Binding-site contacts:
Ligand atom O79 contacts residue ILE291 of chain 1.C at 4.1 Å.
Ligand atom O09 contacts residue VAL347 of chain 1.C at 3.9 Å.
Ligand atom C20 contacts residue ILE291 of chain 1.C at 3.9 Å (hydrophobic).
Ligand atom C21 contacts residue PHE294 of chain 1.C at 3.5 Å (hydrophobic).
Ligand atom C80 contacts residue MET351 of chain 1.C at 4.0 Å (hydrophobic).
Ligand atom C03 contacts residue VAL347 of chain 1.C at 4.0 Å (hydrophobic).
Ligand atom C22 contacts residue PHE294 of chain 1.C at 3.8 Å (hydrophobic).
Ligand atom C01 contacts residue LEU343 of chain 1.C at 3.3 Å (hydrophobic).
Ligand atom O79 contacts residue HIS292 of chain 1.C at 4.1 Å.
Ligand atom C22 contacts residue ILE291 of chain 1.C at 3.8 Å (hydrophobic).
Ligand atom C01 contacts residue VAL340 of chain 1.C at 3.0 Å (hydrophobic).
Ligand atom C17 contacts residue ALA348 of chain 1.C at 3.9 Å (hydrophobic).
Ligand atom C10 contacts residue ALA344 of chain 1.C at 3.8 Å (hydrophobic).
Ligand atom C18 contacts residue ALA348 of chain 1.C at 4.1 Å (hydrophobic).
Ligand atom C08 contacts residue ILE299 of chain 1.C at 3.9 Å (hydrophobic).
Ligand atom O25 contacts residue ALA290 of chain 1.C at 4.1 Å.
Ligand atom C19 contacts residue ILE291 of chain 1.C at 3.5 Å (hydrophobic).
Ligand atom O82 contacts residue ALA344 of chain 1.C at 3.5 Å (h-bond).
Ligand atom C83 contacts residue ILE302 of chain 1.C at 4.1 Å (hydrophobic).
Ligand atom C15 contacts residue ILE291 of chain 1.C at 4.1 Å (hydrophobic).
Ligand atom O82 contacts residue ALA348 of chain 1.C at 3.7 Å.
Ligand atom C23 contacts residue ALA290 of chain 1.C at 4.0 Å (hydrophobic).
Ligand atom C01 contacts residue ALA344 of chain 1.C at 3.2 Å (hydrophobic).
Ligand atom C17 contacts residue ILE291 of chain 1.C at 4.0 Å (hydrophobic).
Ligand atom C18 contacts residue MET351 of chain 1.C at 4.0 Å (hydrophobic).
Ligand atom C24 contacts residue ALA290 of chain 1.C at 3.9 Å (hydrophobic).
Ligand atom C23 contacts residue ILE291 of chain 1.C at 3.4 Å (hydrophobic).
Ligand atom O82 contacts residue VAL347 of chain 1.C at 3.0 Å.
Ligand atom C83 contacts residue ILE298 of chain 1.C at 3.6 Å (hydrophobic).
Ligand atom O79 contacts residue PHE294 of chain 1.C at 2.8 Å.
Ligand atom C07 contacts residue ILE299 of chain 1.C at 4.0 Å (hydrophobic).
Ligand atom C21 contacts residue ILE291 of chain 1.C at 3.4 Å (hydrophobic).
Ligand atom C13 contacts residue GLY295 of chain 1.C at 4.3 Å.
Ligand atom O84 contacts residue ILE299 of chain 1.C at 4.2 Å.
Ligand atom C24 contacts residue ILE291 of chain 1.C at 3.9 Å (hydrophobic).
Ligand atom C18 contacts residue ALA353 of chain 1.C at 3.9 Å (hydrophobic).
Ligand atom C08 contacts residue ALA344 of chain 1.C at 3.9 Å (hydrophobic).
Ligand atom O09 contacts residue ALA344 of chain 1.C at 3.7 Å.
Ligand atom C18 contacts residue ILE291 of chain 1.C at 4.2 Å (hydrophobic).
Ligand atom C13 contacts residue ILE298 of chain 1.C at 4.0 Å (hydrophobic).

The protein below binds the small molecule below.
Small molecule (SMILES): C[C@@H]1CC[C@@]2(OC1)O[C@H]1[C@@H](O)[C@H]3[C@@H]4CC[C@H]5C[C@@H](O[C@@H]6O[C@H](CO)[C@H](O[C@@H]7O[C@H](CO)[C@@H](O)[C@H](O[C@@H]8OC[C@@H](O)[C@H](O)[C@H]8O)[C@H]7O[C@@H]7O[C@H](CO)[C@H](O)[C@H](O[C@@H]8O[C@H](CO)[C@@H](O)[C@H](O)[C@H]8O)[C@H]7O)[C@H](O)[C@H]6O)[C@H](O)C[C@]5(C)[C@H]4CC[C@]3(C)[C@H]1[C@@H]2C

Sequence of chain 1.C:
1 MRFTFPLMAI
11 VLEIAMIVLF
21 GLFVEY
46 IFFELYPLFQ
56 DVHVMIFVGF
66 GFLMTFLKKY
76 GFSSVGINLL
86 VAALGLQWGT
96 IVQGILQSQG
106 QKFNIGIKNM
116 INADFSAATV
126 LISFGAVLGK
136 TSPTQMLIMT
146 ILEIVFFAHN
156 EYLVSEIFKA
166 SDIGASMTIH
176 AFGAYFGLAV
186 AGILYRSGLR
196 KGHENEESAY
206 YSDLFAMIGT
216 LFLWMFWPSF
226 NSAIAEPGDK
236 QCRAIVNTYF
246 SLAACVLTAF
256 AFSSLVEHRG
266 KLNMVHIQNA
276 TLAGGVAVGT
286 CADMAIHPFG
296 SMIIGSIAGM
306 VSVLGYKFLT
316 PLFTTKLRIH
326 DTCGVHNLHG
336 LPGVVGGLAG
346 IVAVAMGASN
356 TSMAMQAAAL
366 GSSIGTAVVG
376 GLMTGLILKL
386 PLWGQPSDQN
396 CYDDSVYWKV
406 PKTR